Sequence of chain 1.A:
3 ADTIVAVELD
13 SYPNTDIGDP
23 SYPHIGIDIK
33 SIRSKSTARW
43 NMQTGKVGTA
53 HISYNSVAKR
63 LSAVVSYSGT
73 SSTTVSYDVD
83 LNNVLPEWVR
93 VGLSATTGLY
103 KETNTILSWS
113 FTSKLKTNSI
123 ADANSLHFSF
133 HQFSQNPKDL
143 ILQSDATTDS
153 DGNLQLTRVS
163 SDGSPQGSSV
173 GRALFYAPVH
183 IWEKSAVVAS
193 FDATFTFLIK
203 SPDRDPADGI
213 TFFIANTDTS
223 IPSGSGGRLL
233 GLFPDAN

A small-molecule ligand and the protein it binds are described below.
Small molecule (SMILES): OC[C@H]1O[C@H](Oc2c[nH]c3ccc(Br)c(Cl)c23)[C@@H](O)[C@@H](O)[C@@H]1O

Binding-site contacts:
Ligand atom O6 contacts residue ASP210 of chain 1.A at 2.7 Å (salt-bridge).
Ligand atom C6 contacts residue LEU101 of chain 1.A at 4.0 Å (hydrophobic).
Ligand atom O4 contacts residue ASP210 of chain 1.A at 2.5 Å (salt-bridge).
Ligand atom O3 contacts residue GLY229 of chain 1.A at 3.7 Å.
Ligand atom N1 contacts residue TYR14 of chain 1.A at 3.3 Å (h-bond).
Ligand atom C11 contacts residue TYR14 of chain 1.A at 3.2 Å (hydrophobic).
Ligand atom O3 contacts residue ARG230 of chain 1.A at 2.9 Å (salt-bridge).
Ligand atom O6 contacts residue LEU101 of chain 1.A at 3.1 Å (h-bond).
Ligand atom O4 contacts residue GLY229 of chain 1.A at 4.0 Å.
Ligand atom C3 contacts residue ASN16 of chain 1.A at 4.1 Å.
Ligand atom C14 contacts residue LEU101 of chain 1.A at 4.1 Å (hydrophobic).
Ligand atom C5 contacts residue ASP210 of chain 1.A at 4.0 Å.
Ligand atom C4 contacts residue ASP210 of chain 1.A at 3.3 Å.
Ligand atom C4 contacts residue ASN16 of chain 1.A at 3.9 Å.
Ligand atom C6 contacts residue TYR14 of chain 1.A at 4.0 Å (hydrophobic).
Ligand atom C5 contacts residue TYR14 of chain 1.A at 4.1 Å (hydrophobic).
Ligand atom O2 contacts residue LEU101 of chain 1.A at 3.5 Å (h-bond).
Ligand atom O6 contacts residue TYR102 of chain 1.A at 3.0 Å (h-bond).
Ligand atom O5 contacts residue LEU101 of chain 1.A at 3.1 Å (h-bond).
Ligand atom O6 contacts residue GLY100 of chain 1.A at 3.3 Å.
Ligand atom C5 contacts residue LEU101 of chain 1.A at 4.1 Å (hydrophobic).
Ligand atom C8 contacts residue LEU101 of chain 1.A at 3.7 Å (hydrophobic).
Ligand atom C9 contacts residue LEU101 of chain 1.A at 3.6 Å (hydrophobic).
Ligand atom C6 contacts residue ASP210 of chain 1.A at 3.4 Å.
Ligand atom N1 contacts residue LEU101 of chain 1.A at 3.9 Å.
Ligand atom C10 contacts residue LEU101 of chain 1.A at 4.1 Å (hydrophobic).
Ligand atom C6 contacts residue ALA209 of chain 1.A at 3.4 Å (hydrophobic).
Ligand atom N1 contacts residue TYR102 of chain 1.A at 3.5 Å.
Ligand atom C1 contacts residue LEU101 of chain 1.A at 3.6 Å (hydrophobic).
Ligand atom C12 contacts residue LEU101 of chain 1.A at 3.8 Å (hydrophobic).
Ligand atom O5 contacts residue TYR102 of chain 1.A at 4.0 Å.
Ligand atom C6 contacts residue TYR102 of chain 1.A at 3.7 Å (hydrophobic).
Ligand atom O4 contacts residue ASN16 of chain 1.A at 2.9 Å (h-bond).
Ligand atom C3 contacts residue ARG230 of chain 1.A at 3.9 Å.
Ligand atom O4 contacts residue TYR14 of chain 1.A at 3.9 Å.
Ligand atom C4 contacts residue ARG230 of chain 1.A at 3.7 Å.
Ligand atom O6 contacts residue ALA209 of chain 1.A at 3.2 Å.
Ligand atom O4 contacts residue ARG230 of chain 1.A at 3.3 Å (salt-bridge).
Ligand atom C11 contacts residue TYR102 of chain 1.A at 3.9 Å (hydrophobic).
Ligand atom O2 contacts residue GLY100 of chain 1.A at 3.7 Å.